The protein below binds the small molecule below.
Small molecule (SMILES): Nc1ncnc2c1ncn2[C@@H]1O[C@H](CO[P](=O)(O)O[P](=O)(O)OC[C@H]2O[C@@H](O)[C@H](O)[C@@H]2O)[C@@H](O)[C@H]1OP(=O)(O)O

Sequence of chain 1.C:
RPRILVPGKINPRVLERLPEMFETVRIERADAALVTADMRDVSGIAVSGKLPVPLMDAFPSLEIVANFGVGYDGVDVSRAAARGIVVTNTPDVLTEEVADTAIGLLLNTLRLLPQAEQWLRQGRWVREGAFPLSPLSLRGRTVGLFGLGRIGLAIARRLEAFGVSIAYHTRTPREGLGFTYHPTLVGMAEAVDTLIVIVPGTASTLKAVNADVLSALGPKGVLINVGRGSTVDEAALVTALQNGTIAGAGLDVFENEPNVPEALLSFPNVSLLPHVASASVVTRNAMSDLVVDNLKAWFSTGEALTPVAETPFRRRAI

Binding-site contacts:
Ligand atom C2 contacts residue THR173 of chain 1.C at 3.6 Å.
Ligand atom OP2 contacts residue ARG174 of chain 1.C at 3.2 Å (salt-bridge).
Ligand atom O4' contacts residue PRO203 of chain 1.C at 3.4 Å.
Ligand atom N6 contacts residue SER207 of chain 1.C at 3.3 Å (h-bond).
Ligand atom O2' contacts residue THR173 of chain 1.C at 3.6 Å.
Ligand atom O3' contacts residue GLY152 of chain 1.C at 3.0 Å (h-bond).
Ligand atom C2 contacts residue ARG174 of chain 1.C at 3.6 Å.
Ligand atom O3' contacts residue LEU151 of chain 1.C at 3.1 Å (h-bond).
Ligand atom N6 contacts residue ARG174 of chain 1.C at 3.6 Å.
Ligand atom OP3 contacts residue ARG174 of chain 1.C at 2.9 Å (salt-bridge).
Ligand atom O11 contacts residue VAL73 of chain 1.C at 3.8 Å.
Ligand atom O2 contacts residue GLY152 of chain 1.C at 3.6 Å.
Ligand atom O15' contacts residue ILE154 of chain 1.C at 3.4 Å.
Ligand atom N7 contacts residue ARG174 of chain 1.C at 3.1 Å (salt-bridge).
Ligand atom C6 contacts residue ARG174 of chain 1.C at 3.5 Å.
Ligand atom C8 contacts residue ARG174 of chain 1.C at 3.3 Å.
Ligand atom O11 contacts residue ARG153 of chain 1.C at 3.1 Å (salt-bridge).
Ligand atom C8 contacts residue PRO203 of chain 1.C at 3.6 Å (hydrophobic).
Ligand atom C2 contacts residue PHE149 of chain 1.C at 3.7 Å (hydrophobic).
Ligand atom O11 contacts residue ILE154 of chain 1.C at 3.2 Å.
Ligand atom P contacts residue ARG153 of chain 1.C at 3.5 Å.
Ligand atom P1 contacts residue ILE154 of chain 1.C at 3.6 Å.
Ligand atom N3 contacts residue THR173 of chain 1.C at 3.5 Å.
Ligand atom O2 contacts residue ARG153 of chain 1.C at 3.2 Å (salt-bridge).
Ligand atom O12 contacts residue ILE154 of chain 1.C at 3.1 Å (h-bond).
Ligand atom OP1 contacts residue THR173 of chain 1.C at 3.6 Å.
Ligand atom O5' contacts residue GLY152 of chain 1.C at 3.2 Å.
Ligand atom O12 contacts residue ARG153 of chain 1.C at 3.4 Å (salt-bridge).
Ligand atom C4' contacts residue GLY152 of chain 1.C at 3.8 Å.
Ligand atom N1 contacts residue ARG174 of chain 1.C at 3.6 Å.
Ligand atom P1 contacts residue ARG153 of chain 1.C at 3.7 Å.
Ligand atom OP1 contacts residue THR175 of chain 1.C at 3.4 Å (h-bond).
Ligand atom O3 contacts residue ARG153 of chain 1.C at 3.0 Å (salt-bridge).
Ligand atom O12' contacts residue ARG231 of chain 1.C at 3.3 Å.
Ligand atom O1 contacts residue ARG153 of chain 1.C at 3.6 Å.
Ligand atom O14' contacts residue ILE201 of chain 1.C at 3.5 Å.
Ligand atom O13' contacts residue PRO203 of chain 1.C at 3.1 Å.
Ligand atom O3' contacts residue THR173 of chain 1.C at 3.7 Å.
Ligand atom N6 contacts residue THR208 of chain 1.C at 3.5 Å.
Ligand atom C5 contacts residue ARG174 of chain 1.C at 3.5 Å.